Binding-site contacts:
Ligand atom C1 contacts residue ASN12 of chain 9.C at 2.2 Å.
Ligand atom C7 contacts residue ASN12 of chain 9.C at 3.9 Å.
Ligand atom C5 contacts residue ASN12 of chain 9.C at 4.1 Å.
Ligand atom C2 contacts residue ASN12 of chain 9.C at 3.2 Å.
Ligand atom O5 contacts residue ASN12 of chain 9.C at 2.7 Å (h-bond).
Ligand atom N2 contacts residue ASN12 of chain 9.C at 3.8 Å.
Ligand atom O7 contacts residue ASN12 of chain 9.C at 3.7 Å.

Sequence of chain 9.C:
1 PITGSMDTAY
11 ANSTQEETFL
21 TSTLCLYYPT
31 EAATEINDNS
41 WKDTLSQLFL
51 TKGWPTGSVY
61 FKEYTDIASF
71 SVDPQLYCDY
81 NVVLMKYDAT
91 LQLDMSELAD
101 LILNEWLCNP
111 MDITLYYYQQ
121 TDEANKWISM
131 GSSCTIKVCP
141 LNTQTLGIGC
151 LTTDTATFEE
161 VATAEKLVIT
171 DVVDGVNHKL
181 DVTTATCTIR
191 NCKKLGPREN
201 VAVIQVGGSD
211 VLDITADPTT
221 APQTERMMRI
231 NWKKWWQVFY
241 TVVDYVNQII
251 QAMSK

A small-molecule ligand and the protein it binds are described below.
Small molecule (SMILES): CC(=O)N[C@H]1[C@H](O[C@H]2[C@H](O)[C@@H](NC(C)=O)CO[C@@H]2CO)O[C@H](CO)[C@@H](O)[C@@H]1O